A small-molecule ligand and the protein it binds are described below.
Small molecule (SMILES): Nc1ncnc2c1ncn2[C@@H]1O[C@H](CO[P](=O)(O)O[P](=O)(O)NP(=O)(O)O)[C@@H](O)[C@H]1O

Binding-site contacts:
Ligand atom O2B contacts residue ASP449 of chain 1.C at 2.7 Å (salt-bridge).
Ligand atom O2A contacts residue THR367 of chain 1.B at 2.9 Å (h-bond).
Ligand atom O3A contacts residue THR367 of chain 1.B at 2.6 Å (h-bond).
Ligand atom O1G contacts residue GLN452 of chain 1.C at 2.7 Å (h-bond).
Ligand atom O3A contacts residue SER368 of chain 1.B at 3.4 Å.
Ligand atom N3B contacts residue GLN452 of chain 1.C at 3.1 Å (h-bond).
Ligand atom O1B contacts residue THR367 of chain 1.B at 3.1 Å (h-bond).
Ligand atom N6 contacts residue HIS324 of chain 1.B at 3.4 Å.
Ligand atom O3' contacts residue SER368 of chain 1.B at 3.5 Å.
Ligand atom O1G contacts residue ARG383 of chain 1.B at 3.1 Å (salt-bridge).
Ligand atom PB contacts residue GLN452 of chain 1.C at 3.4 Å.
Ligand atom N6 contacts residue ILE506 of chain 1.B at 3.4 Å.
Ligand atom O2G contacts residue GLU428 of chain 1.B at 2.7 Å (salt-bridge).
Ligand atom N3B contacts residue THR367 of chain 1.B at 2.5 Å (h-bond).
Ligand atom PG contacts residue THR367 of chain 1.B at 3.4 Å.
Ligand atom PG contacts residue GLU428 of chain 1.B at 3.5 Å.
Ligand atom PA contacts residue THR367 of chain 1.B at 3.3 Å.
Ligand atom PG contacts residue GLN452 of chain 1.C at 3.4 Å.
Ligand atom O2' contacts residue GLU451 of chain 1.C at 2.5 Å (salt-bridge).
Ligand atom C2 contacts residue ASP323 of chain 1.B at 3.2 Å.
Ligand atom O3G contacts residue GLU428 of chain 1.B at 3.2 Å (salt-bridge).
Ligand atom O2' contacts residue ARG511 of chain 1.B at 2.8 Å (salt-bridge).
Ligand atom O2B contacts residue GLN452 of chain 1.C at 2.6 Å (h-bond).
Ligand atom PB contacts residue THR367 of chain 1.B at 3.2 Å.
Ligand atom O3G contacts residue THR367 of chain 1.B at 3.1 Å (h-bond).
Ligand atom O1B contacts residue ARG489 of chain 1.C at 2.4 Å (salt-bridge).
Ligand atom O2A contacts residue ARG546 of chain 1.B at 2.8 Å (salt-bridge).
Ligand atom N1 contacts residue HIS324 of chain 1.B at 3.5 Å.
Ligand atom N6 contacts residue TYR325 of chain 1.B at 3.1 Å (h-bond).
Ligand atom O3' contacts residue GLU451 of chain 1.C at 3.2 Å (salt-bridge).
Ligand atom C2' contacts residue GLU451 of chain 1.C at 3.4 Å.
Ligand atom N7 contacts residue VAL364 of chain 1.B at 3.0 Å (h-bond).
Ligand atom O3G contacts residue THR475 of chain 1.B at 3.4 Å (h-bond).
Ligand atom O3G contacts residue ASP427 of chain 1.B at 3.4 Å.
Ligand atom O1G contacts residue ASP427 of chain 1.B at 3.4 Å.
Ligand atom O4' contacts residue VAL545 of chain 1.B at 3.4 Å.
Ligand atom C8 contacts residue VAL364 of chain 1.B at 3.4 Å (hydrophobic).
Ligand atom O1B contacts residue ASP449 of chain 1.C at 3.4 Å (salt-bridge).
Ligand atom N1 contacts residue ASP323 of chain 1.B at 3.1 Å (salt-bridge).
Ligand atom C6 contacts residue HIS324 of chain 1.B at 3.4 Å.

Sequence of chain 1.C:
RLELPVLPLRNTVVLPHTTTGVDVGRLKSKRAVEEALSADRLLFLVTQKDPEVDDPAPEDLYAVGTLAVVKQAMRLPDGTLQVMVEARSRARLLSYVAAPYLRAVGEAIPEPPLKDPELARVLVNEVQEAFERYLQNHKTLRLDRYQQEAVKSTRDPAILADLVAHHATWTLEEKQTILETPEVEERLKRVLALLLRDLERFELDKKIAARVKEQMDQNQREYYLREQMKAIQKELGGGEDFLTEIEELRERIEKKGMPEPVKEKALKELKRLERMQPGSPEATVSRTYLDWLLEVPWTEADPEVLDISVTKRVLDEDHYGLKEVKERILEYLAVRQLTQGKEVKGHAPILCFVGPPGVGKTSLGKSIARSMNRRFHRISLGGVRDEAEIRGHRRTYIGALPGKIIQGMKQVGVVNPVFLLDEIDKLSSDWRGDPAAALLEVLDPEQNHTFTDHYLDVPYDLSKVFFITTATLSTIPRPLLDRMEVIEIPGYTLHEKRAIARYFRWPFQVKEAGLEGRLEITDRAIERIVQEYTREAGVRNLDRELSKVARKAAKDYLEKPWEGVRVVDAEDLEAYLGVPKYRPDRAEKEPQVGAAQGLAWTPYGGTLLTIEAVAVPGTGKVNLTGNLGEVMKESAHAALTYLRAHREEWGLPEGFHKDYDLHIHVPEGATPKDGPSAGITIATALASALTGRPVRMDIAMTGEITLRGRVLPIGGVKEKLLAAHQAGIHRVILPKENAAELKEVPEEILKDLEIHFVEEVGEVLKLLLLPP

Sequence of chain 1.B:
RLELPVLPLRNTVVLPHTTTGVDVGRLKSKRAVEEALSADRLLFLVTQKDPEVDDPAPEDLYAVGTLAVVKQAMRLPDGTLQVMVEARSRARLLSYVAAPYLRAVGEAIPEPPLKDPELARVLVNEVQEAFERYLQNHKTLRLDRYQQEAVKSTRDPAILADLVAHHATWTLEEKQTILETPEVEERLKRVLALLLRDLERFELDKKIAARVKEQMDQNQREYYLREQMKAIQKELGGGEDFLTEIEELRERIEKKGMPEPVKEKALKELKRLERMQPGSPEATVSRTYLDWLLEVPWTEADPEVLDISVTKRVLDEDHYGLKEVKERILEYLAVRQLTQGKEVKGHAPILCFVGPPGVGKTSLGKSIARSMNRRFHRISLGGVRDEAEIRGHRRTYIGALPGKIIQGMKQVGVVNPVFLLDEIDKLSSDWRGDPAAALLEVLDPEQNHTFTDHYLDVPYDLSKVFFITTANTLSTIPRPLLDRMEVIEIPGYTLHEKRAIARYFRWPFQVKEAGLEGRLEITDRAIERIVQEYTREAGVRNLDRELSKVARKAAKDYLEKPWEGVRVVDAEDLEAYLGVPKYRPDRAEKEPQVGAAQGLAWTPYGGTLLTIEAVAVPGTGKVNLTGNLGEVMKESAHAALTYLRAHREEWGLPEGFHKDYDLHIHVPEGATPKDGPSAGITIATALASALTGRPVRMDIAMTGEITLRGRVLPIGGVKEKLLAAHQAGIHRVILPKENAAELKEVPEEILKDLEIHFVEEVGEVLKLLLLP